A small-molecule ligand and the protein it binds are described below.
Small molecule (SMILES): [H]/N=C(\N)NCCCC(NC(=O)CNC(=O)C(CCC(=O)O)NS(=O)(=O)c1cccc2c(N(C)C)cccc12)C(O)CCl

Binding-site contacts:
Ligand atom CB1 contacts residue SER211 of chain 1.B at 3.6 Å.
Ligand atom N contacts residue GLY213 of chain 1.B at 3.1 Å (h-bond).
Ligand atom O2 contacts residue GLY190 of chain 1.B at 3.1 Å (h-bond).
Ligand atom C2 contacts residue SER192 of chain 1.B at 1.4 Å.
Ligand atom S contacts residue TRP212 of chain 1.B at 3.6 Å.
Ligand atom NH1 contacts residue GLY213 of chain 1.B at 3.5 Å.
Ligand atom O2S contacts residue TRP212 of chain 1.B at 3.5 Å.
Ligand atom O1S contacts residue TRP212 of chain 1.B at 2.9 Å.
Ligand atom CM contacts residue SER192 of chain 1.B at 2.0 Å.
Ligand atom N2 contacts residue HIS41 of chain 1.B at 2.9 Å (h-bond).
Ligand atom OE2 contacts residue LYS189 of chain 1.B at 2.6 Å.
Ligand atom CA2 contacts residue SER192 of chain 1.B at 2.4 Å.
Ligand atom OE1 contacts residue LYS189 of chain 1.B at 3.0 Å (salt-bridge).
Ligand atom C2 contacts residue HIS41 of chain 1.B at 2.6 Å.
Ligand atom CA1 contacts residue SER211 of chain 1.B at 3.7 Å.
Ligand atom N2 contacts residue SER192 of chain 1.B at 3.2 Å (h-bond).
Ligand atom CA1 contacts residue TRP212 of chain 1.B at 3.7 Å (hydrophobic).
Ligand atom C1 contacts residue HIS41 of chain 1.B at 3.4 Å.
Ligand atom O2 contacts residue SER192 of chain 1.B at 1.9 Å (h-bond).
Ligand atom O1S contacts residue GLN214 of chain 1.B at 3.7 Å.
Ligand atom NH2 contacts residue ASP186 of chain 1.B at 3.1 Å (salt-bridge).
Ligand atom CZ contacts residue ASP186 of chain 1.B at 3.5 Å.
Ligand atom NE contacts residue TRP212 of chain 1.B at 3.5 Å.
Ligand atom O contacts residue TRP212 of chain 1.B at 3.5 Å.
Ligand atom CM contacts residue HIS41 of chain 1.B at 1.4 Å.
Ligand atom CA2 contacts residue HIS41 of chain 1.B at 3.2 Å.
Ligand atom NE contacts residue GLY213 of chain 1.B at 3.5 Å (h-bond).
Ligand atom O2 contacts residue HIS41 of chain 1.B at 3.5 Å (h-bond).
Ligand atom NH1 contacts residue ASP186 of chain 1.B at 2.7 Å (salt-bridge).
Ligand atom CZ contacts residue SER187 of chain 1.B at 3.2 Å.
Ligand atom NH1 contacts residue SER187 of chain 1.B at 3.5 Å (h-bond).
Ligand atom O contacts residue GLY213 of chain 1.B at 3.0 Å (h-bond).
Ligand atom NH2 contacts residue SER187 of chain 1.B at 2.8 Å (h-bond).
Ligand atom C8 contacts residue GLN214 of chain 1.B at 3.5 Å.
Ligand atom CD contacts residue LYS189 of chain 1.B at 3.0 Å.
Ligand atom O1S contacts residue GLY213 of chain 1.B at 3.5 Å (h-bond).
Ligand atom CB1 contacts residue SER192 of chain 1.B at 2.5 Å.
Ligand atom CA2 contacts residue SER211 of chain 1.B at 3.7 Å.
Ligand atom N2 contacts residue SER211 of chain 1.B at 2.8 Å (h-bond).
Ligand atom NH1 contacts residue GLY215 of chain 1.B at 2.9 Å (h-bond).

Sequence of chain 1.B:
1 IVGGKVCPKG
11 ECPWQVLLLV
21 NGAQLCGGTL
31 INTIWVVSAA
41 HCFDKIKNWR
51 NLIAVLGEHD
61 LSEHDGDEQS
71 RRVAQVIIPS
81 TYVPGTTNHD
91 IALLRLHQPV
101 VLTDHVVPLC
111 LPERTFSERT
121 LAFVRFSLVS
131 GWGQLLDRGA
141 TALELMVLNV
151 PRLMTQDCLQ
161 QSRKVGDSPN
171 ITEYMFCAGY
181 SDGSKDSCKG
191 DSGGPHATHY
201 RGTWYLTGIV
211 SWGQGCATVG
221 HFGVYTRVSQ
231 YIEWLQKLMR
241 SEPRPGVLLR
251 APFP